A small-molecule ligand and the protein it binds are described below.
Small molecule (SMILES): CC(C)C[C@H](NC(=O)[C@H](CO)NC(=O)[C@@H](N)CCCNC(N)=[NH2+])C(=O)N[C@@H](COP(=O)(O)O)C(=O)N[C@@H](CCC(=O)O)C(=O)N[C@H](C=O)CCCNC(N)=[NH2+]

Sequence of chain 1.A:
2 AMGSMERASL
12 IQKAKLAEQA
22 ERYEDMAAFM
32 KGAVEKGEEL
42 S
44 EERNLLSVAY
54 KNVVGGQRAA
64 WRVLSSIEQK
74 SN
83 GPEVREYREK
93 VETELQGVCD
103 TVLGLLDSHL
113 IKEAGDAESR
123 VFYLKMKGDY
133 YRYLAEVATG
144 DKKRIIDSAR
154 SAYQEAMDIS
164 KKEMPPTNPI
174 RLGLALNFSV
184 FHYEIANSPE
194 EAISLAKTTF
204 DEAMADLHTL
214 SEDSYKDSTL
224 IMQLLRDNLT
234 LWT

Binding-site contacts:
Ligand atom CD contacts residue LYS127 of chain 1.A at 3.4 Å.
Ligand atom OG contacts residue TRP235 of chain 1.A at 2.9 Å (h-bond).
Ligand atom OE2 contacts residue LYS127 of chain 1.A at 2.6 Å (salt-bridge).
Ligand atom O contacts residue VAL183 of chain 1.A at 3.4 Å.
Ligand atom CB contacts residue GLU187 of chain 1.A at 3.5 Å.
Ligand atom CA contacts residue ASN231 of chain 1.A at 3.7 Å.
Ligand atom N contacts residue ASN180 of chain 1.A at 2.8 Å (h-bond).
Ligand atom N contacts residue ASN231 of chain 1.A at 2.8 Å (h-bond).
Ligand atom O3P contacts residue LYS54 of chain 1.A at 3.4 Å.
Ligand atom CA contacts residue ASN180 of chain 1.A at 3.7 Å.
Ligand atom C contacts residue LEU179 of chain 1.A at 3.7 Å (hydrophobic).
Ligand atom NE contacts residue ARG65 of chain 1.A at 3.6 Å.
Ligand atom O1P contacts residue LYS54 of chain 1.A at 2.6 Å (salt-bridge).
Ligand atom N contacts residue LEU179 of chain 1.A at 3.5 Å.
Ligand atom CA contacts residue ASN180 of chain 1.A at 3.6 Å.
Ligand atom O contacts residue LEU179 of chain 1.A at 3.6 Å.
Ligand atom O3P contacts residue ARG134 of chain 1.A at 2.9 Å (salt-bridge).
Ligand atom O contacts residue ASN231 of chain 1.A at 2.8 Å (h-bond).
Ligand atom OE1 contacts residue LYS127 of chain 1.A at 3.4 Å.
Ligand atom CA contacts residue LEU179 of chain 1.A at 3.6 Å (hydrophobic).
Ligand atom OG contacts residue TYR186 of chain 1.A at 3.7 Å.
Ligand atom N contacts residue GLU187 of chain 1.A at 3.2 Å (salt-bridge).
Ligand atom CB contacts residue ASN231 of chain 1.A at 3.5 Å.
Ligand atom O2P contacts residue ARG134 of chain 1.A at 2.8 Å (salt-bridge).
Ligand atom CD contacts residue LEU227 of chain 1.A at 3.7 Å (hydrophobic).
Ligand atom OG contacts residue GLU187 of chain 1.A at 2.7 Å (salt-bridge).
Ligand atom CB contacts residue ASN180 of chain 1.A at 3.4 Å.
Ligand atom C contacts residue ASN180 of chain 1.A at 3.6 Å.
Ligand atom CG contacts residue ASN231 of chain 1.A at 3.6 Å.
Ligand atom CZ contacts residue ARG65 of chain 1.A at 3.7 Å.
Ligand atom CB contacts residue ASN180 of chain 1.A at 3.4 Å.
Ligand atom C contacts residue ASN231 of chain 1.A at 3.7 Å.
Ligand atom P contacts residue ARG61 of chain 1.A at 3.7 Å.
Ligand atom CA contacts residue ASN231 of chain 1.A at 3.6 Å.
Ligand atom O2P contacts residue ARG61 of chain 1.A at 2.9 Å (salt-bridge).
Ligand atom O1P contacts residue ARG61 of chain 1.A at 2.9 Å (salt-bridge).
Ligand atom CD contacts residue ARG65 of chain 1.A at 3.5 Å.
Ligand atom OE1 contacts residue GLY176 of chain 1.A at 3.6 Å.
Ligand atom O3P contacts residue TYR135 of chain 1.A at 2.7 Å (h-bond).
Ligand atom CD1 contacts residue ASP230 of chain 1.A at 3.8 Å.